Sequence of chain 1.A:
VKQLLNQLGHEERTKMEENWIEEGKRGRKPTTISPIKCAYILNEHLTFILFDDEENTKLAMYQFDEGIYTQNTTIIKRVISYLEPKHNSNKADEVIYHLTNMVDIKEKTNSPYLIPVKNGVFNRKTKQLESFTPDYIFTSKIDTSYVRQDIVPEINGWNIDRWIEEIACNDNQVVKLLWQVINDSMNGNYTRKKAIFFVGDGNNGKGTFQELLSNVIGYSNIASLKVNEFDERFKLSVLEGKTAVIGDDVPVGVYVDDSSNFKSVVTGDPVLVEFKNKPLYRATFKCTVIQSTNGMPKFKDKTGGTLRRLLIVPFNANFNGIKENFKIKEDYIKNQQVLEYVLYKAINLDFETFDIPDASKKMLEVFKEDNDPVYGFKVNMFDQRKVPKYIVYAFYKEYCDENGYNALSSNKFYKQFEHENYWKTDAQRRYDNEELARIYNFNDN

Binding-site contacts:
Ligand atom O2G contacts residue ARG631 of chain 1.A at 3.2 Å (salt-bridge).
Ligand atom O2A contacts residue THR530 of chain 1.B at 2.9 Å (h-bond).
Ligand atom C2 contacts residue ASN647 of chain 1.B at 3.3 Å.
Ligand atom N7 contacts residue TRP485 of chain 1.B at 2.9 Å (h-bond).
Ligand atom PB contacts residue MG1 of chain 1.I at 3.3 Å.
Ligand atom C5' contacts residue ASN525 of chain 1.B at 3.2 Å.
Ligand atom O1B contacts residue LYS528 of chain 1.B at 2.7 Å (salt-bridge).
Ligand atom O2A contacts residue GLY529 of chain 1.B at 2.9 Å (h-bond).
Ligand atom N7 contacts residue PHE641 of chain 1.B at 3.4 Å.
Ligand atom N3B contacts residue ASN525 of chain 1.B at 3.2 Å (h-bond).
Ligand atom N3 contacts residue GLU646 of chain 1.B at 3.5 Å.
Ligand atom C6 contacts residue PHE641 of chain 1.B at 3.5 Å (hydrophobic).
Ligand atom N6 contacts residue TRP485 of chain 1.B at 3.2 Å.
Ligand atom C2 contacts residue LYS645 of chain 1.B at 3.1 Å.
Ligand atom O2A contacts residue LYS528 of chain 1.B at 3.3 Å (salt-bridge).
Ligand atom O1B contacts residue ASN526 of chain 1.B at 3.0 Å (h-bond).
Ligand atom N3 contacts residue ASN647 of chain 1.B at 3.0 Å (h-bond).
Ligand atom C2' contacts residue THR530 of chain 1.B at 3.6 Å.
Ligand atom O2A contacts residue GLY527 of chain 1.B at 3.2 Å.
Ligand atom O2' contacts residue ASN647 of chain 1.B at 2.7 Å (h-bond).
Ligand atom O1G contacts residue MG1 of chain 1.I at 2.6 Å.
Ligand atom O5' contacts residue THR530 of chain 1.B at 3.2 Å (h-bond).
Ligand atom O3G contacts residue ASN616 of chain 1.B at 3.3 Å (h-bond).
Ligand atom O1G contacts residue ARG631 of chain 1.A at 2.9 Å (salt-bridge).
Ligand atom O2B contacts residue MG1 of chain 1.I at 2.0 Å.
Ligand atom O1A contacts residue LYS651 of chain 1.B at 3.0 Å (salt-bridge).
Ligand atom O2' contacts residue ILE650 of chain 1.B at 3.5 Å.
Ligand atom O3G contacts residue GLY524 of chain 1.B at 3.3 Å.
Ligand atom O2B contacts residue GLY529 of chain 1.B at 3.4 Å (h-bond).
Ligand atom N6 contacts residue PHE641 of chain 1.B at 3.3 Å.
Ligand atom O1B contacts residue GLY527 of chain 1.B at 3.5 Å (h-bond).
Ligand atom O3G contacts residue LYS528 of chain 1.B at 2.8 Å (salt-bridge).
Ligand atom O2G contacts residue GLY627 of chain 1.A at 3.4 Å.
Ligand atom PB contacts residue LYS528 of chain 1.B at 3.5 Å.
Ligand atom PA contacts residue THR530 of chain 1.B at 3.5 Å.
Ligand atom O2' contacts residue LYS651 of chain 1.B at 3.0 Å (salt-bridge).
Ligand atom C5 contacts residue TRP485 of chain 1.B at 3.6 Å (hydrophobic).
Ligand atom C5 contacts residue PHE641 of chain 1.B at 3.5 Å (hydrophobic).
Ligand atom O1B contacts residue ASN525 of chain 1.B at 3.5 Å (h-bond).
Ligand atom O3' contacts residue GLU646 of chain 1.B at 2.6 Å (salt-bridge).

Sequence of chain 1.B:
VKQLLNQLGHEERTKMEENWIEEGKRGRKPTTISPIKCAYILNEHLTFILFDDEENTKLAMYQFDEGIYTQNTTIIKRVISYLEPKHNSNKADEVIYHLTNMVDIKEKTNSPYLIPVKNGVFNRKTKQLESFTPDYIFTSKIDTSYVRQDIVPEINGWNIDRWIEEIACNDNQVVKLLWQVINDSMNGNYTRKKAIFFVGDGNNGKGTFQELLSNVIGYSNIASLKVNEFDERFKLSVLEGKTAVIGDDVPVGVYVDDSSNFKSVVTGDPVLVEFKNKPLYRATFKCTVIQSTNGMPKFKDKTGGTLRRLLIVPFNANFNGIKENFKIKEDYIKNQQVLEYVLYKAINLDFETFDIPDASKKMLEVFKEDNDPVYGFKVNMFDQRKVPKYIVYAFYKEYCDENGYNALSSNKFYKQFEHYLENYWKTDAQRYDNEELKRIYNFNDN

The protein below binds the small molecule below.
Small molecule (SMILES): Nc1ncnc2c1ncn2[C@@H]1O[C@H](CO[P](=O)(O)O[P](=O)(O)NP(=O)(O)O)[C@@H](O)[C@H]1O